Sequence of chain 1.D:
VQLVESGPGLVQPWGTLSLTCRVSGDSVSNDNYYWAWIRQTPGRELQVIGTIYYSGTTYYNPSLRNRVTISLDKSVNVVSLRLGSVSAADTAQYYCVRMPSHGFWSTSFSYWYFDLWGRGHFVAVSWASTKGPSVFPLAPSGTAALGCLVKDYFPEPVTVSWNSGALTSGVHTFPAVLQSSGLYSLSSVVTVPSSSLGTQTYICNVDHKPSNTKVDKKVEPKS

Binding-site contacts:
Ligand atom C19 contacts residue TRP106 of chain 1.D at 4.0 Å (hydrophobic).
Ligand atom C8 contacts residue SER102 of chain 1.D at 3.6 Å.
Ligand atom O2P contacts residue PHE105 of chain 1.D at 3.7 Å.
Ligand atom C7 contacts residue ASP32 of chain 1.D at 3.8 Å.
Ligand atom N contacts residue GLY104 of chain 1.D at 4.4 Å.
Ligand atom C20 contacts residue TRP106 of chain 1.D at 4.0 Å (hydrophobic).
Ligand atom C8 contacts residue GLY104 of chain 1.D at 4.3 Å.
Ligand atom C7 contacts residue TYR54 of chain 1.D at 3.2 Å (hydrophobic).
Ligand atom C4 contacts residue GLY104 of chain 1.D at 3.8 Å.
Ligand atom C18 contacts residue TRP106 of chain 1.D at 3.7 Å (hydrophobic).
Ligand atom O4P contacts residue PHE105 of chain 1.D at 3.5 Å (h-bond).
Ligand atom C8 contacts residue ASN33 of chain 1.D at 3.7 Å.
Ligand atom O4P contacts residue GLY104 of chain 1.D at 3.5 Å.
Ligand atom C5 contacts residue GLY104 of chain 1.D at 3.1 Å.
Ligand atom C8 contacts residue ASP32 of chain 1.D at 3.8 Å.
Ligand atom N contacts residue ASP32 of chain 1.D at 4.1 Å.
Ligand atom C7 contacts residue SER102 of chain 1.D at 3.7 Å.
Ligand atom N contacts residue TYR54 of chain 1.D at 4.5 Å.
Ligand atom C6 contacts residue ASP32 of chain 1.D at 3.2 Å.
Ligand atom C17 contacts residue TRP106 of chain 1.D at 4.2 Å (hydrophobic).
Ligand atom P contacts residue PHE105 of chain 1.D at 4.4 Å.

A small-molecule ligand and the protein it binds are described below.
Small molecule (SMILES): CCCCCCCCCCCCO[P](=O)([O-])OCC[N+](C)(C)C